Sequence of chain 1.B:
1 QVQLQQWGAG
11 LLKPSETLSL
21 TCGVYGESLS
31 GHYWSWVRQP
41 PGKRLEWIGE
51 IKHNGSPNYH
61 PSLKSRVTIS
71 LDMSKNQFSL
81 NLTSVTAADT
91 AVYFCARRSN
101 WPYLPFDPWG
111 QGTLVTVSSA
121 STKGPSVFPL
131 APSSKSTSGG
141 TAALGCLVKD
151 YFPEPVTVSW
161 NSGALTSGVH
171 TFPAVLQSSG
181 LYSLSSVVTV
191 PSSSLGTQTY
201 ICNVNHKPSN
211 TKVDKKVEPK

A small-molecule ligand and the protein it binds are described below.
Small molecule (SMILES): CC(=O)N[C@@H]1[C@@H](O)[C@H](O)[C@@H](CO)O[C@H]1O

Binding-site contacts:
Ligand atom C1 contacts residue THR17 of chain 1.B at 4.4 Å.
Ligand atom C8 contacts residue SER79 of chain 1.B at 4.4 Å.
Ligand atom C7 contacts residue ASN81 of chain 1.B at 3.8 Å.
Ligand atom C1 contacts residue SER19 of chain 1.B at 4.3 Å.
Ligand atom C5 contacts residue ASN81 of chain 1.B at 3.6 Å.
Ligand atom O5 contacts residue ASN81 of chain 1.B at 2.3 Å (h-bond).
Ligand atom C6 contacts residue THR17 of chain 1.B at 3.9 Å.
Ligand atom O7 contacts residue SER19 of chain 1.B at 3.3 Å (h-bond).
Ligand atom O7 contacts residue ASN81 of chain 1.B at 3.9 Å.
Ligand atom C2 contacts residue ASN81 of chain 1.B at 2.5 Å.
Ligand atom O6 contacts residue THR17 of chain 1.B at 3.2 Å (h-bond).
Ligand atom O5 contacts residue THR17 of chain 1.B at 3.6 Å.
Ligand atom C5 contacts residue THR17 of chain 1.B at 4.2 Å.
Ligand atom N2 contacts residue ASN81 of chain 1.B at 3.1 Å (h-bond).
Ligand atom C1 contacts residue ASN81 of chain 1.B at 1.4 Å.
Ligand atom C7 contacts residue SER19 of chain 1.B at 4.3 Å.
Ligand atom C3 contacts residue ASN81 of chain 1.B at 3.8 Å.
Ligand atom C4 contacts residue ASN81 of chain 1.B at 4.2 Å.